Sequence of chain 1.B:
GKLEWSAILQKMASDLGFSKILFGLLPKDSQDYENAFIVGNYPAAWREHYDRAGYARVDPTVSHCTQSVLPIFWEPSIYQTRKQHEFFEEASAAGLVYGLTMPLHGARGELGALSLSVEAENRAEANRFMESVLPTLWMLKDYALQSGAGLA

Binding-site contacts:
Ligand atom C12 contacts residue TYR64 of chain 1.B at 3.6 Å (hydrophobic).
Ligand atom C17 contacts residue GLY126 of chain 1.B at 3.6 Å.
Ligand atom O01 contacts residue SER129 of chain 1.B at 3.4 Å (h-bond).
Ligand atom C21 contacts residue TYR47 of chain 1.B at 3.2 Å (hydrophobic).
Ligand atom O28 contacts residue TYR56 of chain 1.B at 3.4 Å.
Ligand atom C22 contacts residue VAL76 of chain 1.B at 3.6 Å (hydrophobic).
Ligand atom C31 contacts residue TRP88 of chain 1.B at 3.4 Å (hydrophobic).
Ligand atom BR1 contacts residue TRP60 of chain 1.B at 3.4 Å.
Ligand atom BR1 contacts residue TYR64 of chain 1.B at 3.6 Å.
Ligand atom O27 contacts residue LEU110 of chain 1.B at 3.1 Å.
Ligand atom N26 contacts residue TYR56 of chain 1.B at 3.7 Å.
Ligand atom C32 contacts residue TRP88 of chain 1.B at 3.6 Å (hydrophobic).
Ligand atom BR2 contacts residue ILE52 of chain 1.B at 3.7 Å.
Ligand atom N26 contacts residue TRP60 of chain 1.B at 3.4 Å (h-bond).
Ligand atom O27 contacts residue TYR56 of chain 1.B at 3.8 Å.
Ligand atom C20 contacts residue LEU125 of chain 1.B at 3.7 Å (hydrophobic).
Ligand atom C30 contacts residue TYR93 of chain 1.B at 3.2 Å (hydrophobic).
Ligand atom O01 contacts residue TYR56 of chain 1.B at 2.7 Å (h-bond).
Ligand atom C30 contacts residue TRP88 of chain 1.B at 3.4 Å (hydrophobic).
Ligand atom O19 contacts residue LEU40 of chain 1.B at 3.4 Å.
Ligand atom O28 contacts residue TRP60 of chain 1.B at 3.0 Å (h-bond).
Ligand atom C31 contacts residue TYR93 of chain 1.B at 3.6 Å (hydrophobic).
Ligand atom C18 contacts residue LEU40 of chain 1.B at 3.7 Å (hydrophobic).
Ligand atom C07 contacts residue LEU36 of chain 1.B at 3.5 Å (hydrophobic).
Ligand atom C29 contacts residue TRP88 of chain 1.B at 3.8 Å (hydrophobic).
Ligand atom C17 contacts residue LEU40 of chain 1.B at 3.7 Å (hydrophobic).
Ligand atom O27 contacts residue TRP60 of chain 1.B at 3.2 Å (h-bond).
Ligand atom C04 contacts residue ASP73 of chain 1.B at 3.4 Å.
Ligand atom O13 contacts residue TYR64 of chain 1.B at 3.7 Å.
Ligand atom C09 contacts residue TYR64 of chain 1.B at 3.3 Å (hydrophobic).
Ligand atom C32 contacts residue THR75 of chain 1.B at 3.6 Å.
Ligand atom C06 contacts residue TYR64 of chain 1.B at 3.4 Å (hydrophobic).
Ligand atom C09 contacts residue LEU36 of chain 1.B at 3.6 Å (hydrophobic).
Ligand atom C07 contacts residue TYR64 of chain 1.B at 3.5 Å (hydrophobic).
Ligand atom C06 contacts residue LEU36 of chain 1.B at 3.6 Å (hydrophobic).
Ligand atom C05 contacts residue TYR64 of chain 1.B at 3.6 Å (hydrophobic).
Ligand atom C10 contacts residue TYR64 of chain 1.B at 3.4 Å (hydrophobic).
Ligand atom C10 contacts residue LEU36 of chain 1.B at 3.7 Å (hydrophobic).
Ligand atom N03 contacts residue ASP73 of chain 1.B at 2.9 Å (salt-bridge).
Ligand atom C24 contacts residue TRP88 of chain 1.B at 3.8 Å (hydrophobic).

This protein binds this small molecule.
Small molecule (SMILES): COc1ccc(C(=O)Oc2c(Br)cc(Br)cc2CNC(=O)c2ccccc2[N+](=O)[O-])cc1